A protein and the small-molecule ligand that binds it are described below.
Small molecule (SMILES): CC(=O)N[C@H]1[C@H](O[C@H]2[C@H](O)[C@@H](NC(C)=O)CO[C@@H]2CO)O[C@H](CO)[C@@H](O[C@@H]2O[C@H](CO)[C@@H](O)[C@H](O)[C@@H]2O)[C@@H]1O

Binding-site contacts:
Ligand atom C8 contacts residue SER236 of chain 1.E at 4.0 Å.
Ligand atom C1 contacts residue SER236 of chain 1.E at 4.1 Å.
Ligand atom O6 contacts residue VAL219 of chain 1.E at 3.7 Å.
Ligand atom C8 contacts residue PHE237 of chain 1.E at 3.9 Å (hydrophobic).
Ligand atom O4 contacts residue VAL219 of chain 1.E at 3.7 Å.
Ligand atom C8 contacts residue ARG238 of chain 1.E at 3.7 Å.
Ligand atom O5 contacts residue ASN174 of chain 1.E at 2.3 Å (h-bond).
Ligand atom O3 contacts residue VAL219 of chain 1.E at 4.2 Å.
Ligand atom C6 contacts residue SER220 of chain 1.E at 3.6 Å.
Ligand atom C8 contacts residue ASP215 of chain 1.E at 4.3 Å.
Ligand atom C7 contacts residue SER236 of chain 1.E at 3.8 Å.
Ligand atom C8 contacts residue LYS217 of chain 1.E at 4.2 Å.
Ligand atom O6 contacts residue LYS217 of chain 1.E at 3.7 Å.
Ligand atom O7 contacts residue LYS217 of chain 1.E at 4.2 Å.
Ligand atom O6 contacts residue SER220 of chain 1.E at 2.7 Å (h-bond).
Ligand atom N2 contacts residue SER236 of chain 1.E at 3.1 Å (h-bond).
Ligand atom C2 contacts residue SER236 of chain 1.E at 3.6 Å.
Ligand atom C3 contacts residue ASN174 of chain 1.E at 3.9 Å.
Ligand atom C2 contacts residue ASN174 of chain 1.E at 2.5 Å.
Ligand atom C3 contacts residue SER236 of chain 1.E at 3.4 Å.
Ligand atom C4 contacts residue ASN174 of chain 1.E at 4.2 Å.
Ligand atom O3 contacts residue LYS217 of chain 1.E at 3.4 Å.
Ligand atom C7 contacts residue ARG238 of chain 1.E at 3.7 Å.
Ligand atom C7 contacts residue ASN174 of chain 1.E at 4.0 Å.
Ligand atom C1 contacts residue ASN174 of chain 1.E at 1.4 Å.
Ligand atom N2 contacts residue ASN174 of chain 1.E at 3.0 Å (h-bond).
Ligand atom C8 contacts residue ASN174 of chain 1.E at 4.2 Å.
Ligand atom O5 contacts residue VAL219 of chain 1.E at 3.5 Å.
Ligand atom O7 contacts residue LYS221 of chain 1.E at 3.6 Å.
Ligand atom O5 contacts residue LYS217 of chain 1.E at 4.1 Å.
Ligand atom C5 contacts residue ASN174 of chain 1.E at 3.6 Å.
Ligand atom O7 contacts residue ARG238 of chain 1.E at 3.2 Å (salt-bridge).
Ligand atom C1 contacts residue VAL219 of chain 1.E at 4.0 Å (hydrophobic).
Ligand atom C8 contacts residue LYS221 of chain 1.E at 3.4 Å.
Ligand atom C2 contacts residue VAL219 of chain 1.E at 3.9 Å (hydrophobic).
Ligand atom C6 contacts residue LYS217 of chain 1.E at 3.7 Å.
Ligand atom O3 contacts residue SER236 of chain 1.E at 3.9 Å.
Ligand atom O7 contacts residue VAL219 of chain 1.E at 3.4 Å.
Ligand atom O6 contacts residue VAL219 of chain 1.E at 4.0 Å.
Ligand atom C7 contacts residue LYS221 of chain 1.E at 4.2 Å.

Sequence of chain 1.E:
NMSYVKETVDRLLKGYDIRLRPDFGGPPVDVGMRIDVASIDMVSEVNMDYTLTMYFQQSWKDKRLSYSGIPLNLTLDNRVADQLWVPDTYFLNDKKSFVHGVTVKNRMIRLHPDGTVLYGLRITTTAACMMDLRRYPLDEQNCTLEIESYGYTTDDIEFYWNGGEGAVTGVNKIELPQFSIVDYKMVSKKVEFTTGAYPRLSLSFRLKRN